Binding-site contacts:
Ligand atom C4 contacts residue ASN242 of chain 1.A at 4.2 Å.
Ligand atom C7 contacts residue ILE240 of chain 1.A at 4.1 Å (hydrophobic).
Ligand atom C3 contacts residue ASN242 of chain 1.A at 3.8 Å.
Ligand atom C2 contacts residue ASN242 of chain 1.A at 2.5 Å.
Ligand atom C1 contacts residue ASN242 of chain 1.A at 1.4 Å.
Ligand atom C8 contacts residue ILE240 of chain 1.A at 3.4 Å (hydrophobic).
Ligand atom C5 contacts residue ASN242 of chain 1.A at 3.7 Å.
Ligand atom O5 contacts residue ASN242 of chain 1.A at 2.3 Å (h-bond).
Ligand atom N2 contacts residue ILE240 of chain 1.A at 3.9 Å.
Ligand atom O7 contacts residue ASN242 of chain 1.A at 4.0 Å.
Ligand atom N2 contacts residue ASN242 of chain 1.A at 3.0 Å (h-bond).
Ligand atom C7 contacts residue ASN242 of chain 1.A at 3.8 Å.

Sequence of chain 1.A:
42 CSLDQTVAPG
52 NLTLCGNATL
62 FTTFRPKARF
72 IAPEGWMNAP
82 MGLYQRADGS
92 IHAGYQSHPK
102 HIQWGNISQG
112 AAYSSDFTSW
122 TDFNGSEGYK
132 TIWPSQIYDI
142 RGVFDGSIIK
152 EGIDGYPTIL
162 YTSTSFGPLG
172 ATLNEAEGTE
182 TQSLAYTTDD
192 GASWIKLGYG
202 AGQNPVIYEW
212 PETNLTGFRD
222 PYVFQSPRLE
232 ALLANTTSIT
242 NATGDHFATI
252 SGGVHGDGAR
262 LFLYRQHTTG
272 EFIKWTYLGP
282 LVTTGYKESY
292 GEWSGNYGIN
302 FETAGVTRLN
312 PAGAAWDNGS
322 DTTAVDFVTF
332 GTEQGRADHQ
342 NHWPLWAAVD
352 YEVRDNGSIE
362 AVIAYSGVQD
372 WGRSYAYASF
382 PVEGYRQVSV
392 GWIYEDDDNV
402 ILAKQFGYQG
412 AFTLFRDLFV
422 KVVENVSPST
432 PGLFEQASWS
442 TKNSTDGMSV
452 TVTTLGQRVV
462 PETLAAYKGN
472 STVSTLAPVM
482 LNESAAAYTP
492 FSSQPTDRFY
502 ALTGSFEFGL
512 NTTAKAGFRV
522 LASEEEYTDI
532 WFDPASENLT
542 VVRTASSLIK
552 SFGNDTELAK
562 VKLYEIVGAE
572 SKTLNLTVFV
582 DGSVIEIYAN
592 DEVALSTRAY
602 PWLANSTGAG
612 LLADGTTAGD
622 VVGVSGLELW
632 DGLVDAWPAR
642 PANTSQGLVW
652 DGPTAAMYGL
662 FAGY

A protein and the small-molecule ligand that binds it are described below.
Small molecule (SMILES): CC(=O)N[C@@H]1[C@@H](O)[C@H](O)[C@@H](CO)O[C@H]1O